Sequence of chain 1.A:
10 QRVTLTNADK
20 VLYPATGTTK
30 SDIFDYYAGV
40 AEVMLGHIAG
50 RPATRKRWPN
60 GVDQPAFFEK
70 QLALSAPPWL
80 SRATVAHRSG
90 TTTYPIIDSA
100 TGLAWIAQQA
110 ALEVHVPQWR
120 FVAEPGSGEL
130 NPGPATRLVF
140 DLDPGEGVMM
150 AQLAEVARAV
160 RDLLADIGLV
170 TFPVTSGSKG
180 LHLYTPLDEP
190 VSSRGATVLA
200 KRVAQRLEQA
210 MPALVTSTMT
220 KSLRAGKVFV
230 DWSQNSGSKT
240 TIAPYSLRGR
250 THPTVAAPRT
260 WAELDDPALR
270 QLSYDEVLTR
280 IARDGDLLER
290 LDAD

The small molecule below binds the protein below.
Small molecule (SMILES): Nc1ccn([C@H]2C[C@H](O[P](=O)(O)OC[C@H]3O[C@@H](n4cnc5c(=O)nc(N)[nH]c54)C[C@@H]3O)[C@@H](CO[P](=O)(O)O[C@H]3C[C@H](n4cnc5c(=O)nc(N)[nH]c54)O[C@@H]3COP(=O)(O)O)O2)c(=O)n1

Binding-site contacts:
Ligand atom C6 contacts residue PHE66 of chain 1.A at 3.7 Å (hydrophobic).
Ligand atom P contacts residue ASN16 of chain 1.A at 3.5 Å.
Ligand atom O5' contacts residue ALA109 of chain 1.A at 4.1 Å.
Ligand atom N7 contacts residue PRO58 of chain 1.A at 3.2 Å.
Ligand atom C4' contacts residue ARG56 of chain 1.A at 3.6 Å.
Ligand atom C8 contacts residue PRO58 of chain 1.A at 3.4 Å (hydrophobic).
Ligand atom N1 contacts residue PHE66 of chain 1.A at 3.5 Å.
Ligand atom P contacts residue GLN107 of chain 1.A at 3.9 Å.
Ligand atom N2 contacts residue ARG56 of chain 1.A at 4.0 Å.
Ligand atom C4 contacts residue ARG56 of chain 1.A at 3.9 Å.
Ligand atom OP2 contacts residue THR15 of chain 1.A at 4.1 Å.
Ligand atom C5 contacts residue PRO58 of chain 1.A at 3.7 Å (hydrophobic).
Ligand atom C5' contacts residue PRO58 of chain 1.A at 3.9 Å (hydrophobic).
Ligand atom OP3 contacts residue LYS19 of chain 1.A at 3.6 Å (salt-bridge).
Ligand atom OP2 contacts residue ASN16 of chain 1.A at 2.9 Å (h-bond).
Ligand atom O5' contacts residue LYS29 of chain 1.A at 3.4 Å (salt-bridge).
Ligand atom OP1 contacts residue THR15 of chain 1.A at 4.0 Å.
Ligand atom OP1 contacts residue GLN107 of chain 1.A at 3.2 Å (h-bond).
Ligand atom O5' contacts residue GLN107 of chain 1.A at 3.5 Å (h-bond).
Ligand atom OP3 contacts residue PRO58 of chain 1.A at 2.5 Å (h-bond).
Ligand atom OP1 contacts residue SER74 of chain 1.A at 3.6 Å.
Ligand atom O3' contacts residue GLN107 of chain 1.A at 3.7 Å.
Ligand atom O4' contacts residue GLN108 of chain 1.A at 3.9 Å.
Ligand atom N3 contacts residue ARG56 of chain 1.A at 3.7 Å.
Ligand atom C2 contacts residue PHE66 of chain 1.A at 4.0 Å (hydrophobic).
Ligand atom C4' contacts residue GLN107 of chain 1.A at 3.5 Å.
Ligand atom C5' contacts residue ALA109 of chain 1.A at 4.0 Å (hydrophobic).
Ligand atom C1' contacts residue ARG56 of chain 1.A at 3.7 Å.
Ligand atom C5' contacts residue GLN108 of chain 1.A at 3.7 Å.
Ligand atom O4' contacts residue ARG56 of chain 1.A at 2.7 Å (salt-bridge).
Ligand atom C6 contacts residue PRO58 of chain 1.A at 4.1 Å (hydrophobic).
Ligand atom N9 contacts residue ARG56 of chain 1.A at 4.0 Å.
Ligand atom O6 contacts residue PHE66 of chain 1.A at 3.5 Å.
Ligand atom P contacts residue PRO58 of chain 1.A at 3.9 Å.
Ligand atom C5' contacts residue GLN107 of chain 1.A at 3.9 Å.
Ligand atom OP1 contacts residue LYS29 of chain 1.A at 2.8 Å.
Ligand atom C4' contacts residue GLN108 of chain 1.A at 3.8 Å.
Ligand atom C5' contacts residue SER74 of chain 1.A at 3.6 Å.
Ligand atom OP1 contacts residue ASN16 of chain 1.A at 3.2 Å (h-bond).
Ligand atom P contacts residue LYS29 of chain 1.A at 3.7 Å.